Sequence of chain 1.A:
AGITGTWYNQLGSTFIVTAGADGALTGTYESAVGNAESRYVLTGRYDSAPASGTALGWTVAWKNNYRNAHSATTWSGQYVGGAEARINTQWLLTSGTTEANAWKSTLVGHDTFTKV

The protein below binds the small molecule below.
Small molecule (SMILES): O=C(O)c1ccccc1/N=N/c1ccc(O)cc1

Sequence of chain 4.B:
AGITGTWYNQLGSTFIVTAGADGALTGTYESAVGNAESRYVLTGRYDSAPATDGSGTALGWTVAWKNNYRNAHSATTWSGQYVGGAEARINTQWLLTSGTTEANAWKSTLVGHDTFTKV

Binding-site contacts:
Ligand atom C contacts residue TYR31 of chain 4.B at 3.4 Å (hydrophobic).
Ligand atom C3 contacts residue TYR31 of chain 4.B at 3.9 Å (hydrophobic).
Ligand atom C4 contacts residue ASP116 of chain 4.B at 3.1 Å.
Ligand atom C1' contacts residue VAL35 of chain 4.B at 3.7 Å (hydrophobic).
Ligand atom OXT contacts residue SER15 of chain 4.B at 2.9 Å (h-bond).
Ligand atom C2' contacts residue TRP67 of chain 4.B at 3.9 Å (hydrophobic).
Ligand atom N1 contacts residue SER33 of chain 4.B at 3.5 Å (h-bond).
Ligand atom C4' contacts residue GLY36 of chain 4.B at 3.8 Å.
Ligand atom C3' contacts residue ASN37 of chain 4.B at 3.9 Å.
Ligand atom C3' contacts residue TRP67 of chain 4.B at 3.8 Å (hydrophobic).
Ligand atom C5' contacts residue ASN37 of chain 4.B at 3.8 Å.
Ligand atom C3' contacts residue SER33 of chain 4.B at 3.5 Å.
Ligand atom C3 contacts residue TRP80 of chain 4.B at 3.7 Å (hydrophobic).
Ligand atom N1' contacts residue TRP108 of chain 1.A at 3.7 Å.
Ligand atom C4 contacts residue TRP80 of chain 4.B at 3.7 Å (hydrophobic).
Ligand atom O contacts residue ASN11 of chain 4.B at 2.7 Å (h-bond).
Ligand atom O4' contacts residue GLY36 of chain 4.B at 3.9 Å.
Ligand atom C5 contacts residue TRP96 of chain 4.B at 3.1 Å (hydrophobic).
Ligand atom OXT contacts residue TYR31 of chain 4.B at 3.7 Å.
Ligand atom O contacts residue TYR31 of chain 4.B at 2.6 Å (h-bond).
Ligand atom C4' contacts residue ALA38 of chain 4.B at 3.4 Å (hydrophobic).
Ligand atom O contacts residue SER15 of chain 4.B at 2.6 Å (h-bond).
Ligand atom C contacts residue ASN11 of chain 4.B at 3.9 Å.
Ligand atom C4 contacts residue TRP96 of chain 4.B at 3.1 Å (hydrophobic).
Ligand atom C3' contacts residue VAL35 of chain 4.B at 3.1 Å (hydrophobic).
Ligand atom C4' contacts residue ASN37 of chain 4.B at 3.3 Å.
Ligand atom C contacts residue SER33 of chain 4.B at 3.6 Å.
Ligand atom C3' contacts residue GLY36 of chain 4.B at 3.9 Å.
Ligand atom O4' contacts residue ASN37 of chain 4.B at 1.9 Å (h-bond).
Ligand atom C2' contacts residue VAL35 of chain 4.B at 2.9 Å (hydrophobic).
Ligand atom O4' contacts residue ALA38 of chain 4.B at 2.8 Å (h-bond).
Ligand atom C2 contacts residue TYR31 of chain 4.B at 4.0 Å (hydrophobic).
Ligand atom OXT contacts residue SER33 of chain 4.B at 2.2 Å (h-bond).
Ligand atom C contacts residue SER15 of chain 4.B at 3.1 Å.
Ligand atom C2' contacts residue SER33 of chain 4.B at 2.9 Å.
Ligand atom N1 contacts residue TRP67 of chain 4.B at 3.9 Å.
Ligand atom C3 contacts residue ASN11 of chain 4.B at 3.8 Å.
Ligand atom C3' contacts residue ALA38 of chain 4.B at 2.9 Å (hydrophobic).
Ligand atom C3 contacts residue ASP116 of chain 4.B at 2.8 Å.
Ligand atom C6 contacts residue TRP108 of chain 1.A at 3.9 Å (hydrophobic).